Sequence of chain 1.A:
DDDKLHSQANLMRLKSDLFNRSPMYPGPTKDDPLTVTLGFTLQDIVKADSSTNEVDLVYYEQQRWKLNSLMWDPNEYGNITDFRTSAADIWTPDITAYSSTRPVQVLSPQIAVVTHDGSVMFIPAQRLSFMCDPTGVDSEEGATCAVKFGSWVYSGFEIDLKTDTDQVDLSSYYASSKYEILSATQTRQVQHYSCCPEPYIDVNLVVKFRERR

Binding-site contacts:
Ligand atom O19 contacts residue TRP155 of chain 1.B at 3.0 Å (h-bond).
Ligand atom O11 contacts residue LYS151 of chain 1.B at 3.7 Å.
Ligand atom C37 contacts residue MET124 of chain 1.A at 3.2 Å (hydrophobic).
Ligand atom O11 contacts residue TYR101 of chain 1.B at 3.5 Å.
Ligand atom C39 contacts residue TYR196 of chain 1.B at 3.8 Å (hydrophobic).
Ligand atom C2 contacts residue TYR196 of chain 1.B at 3.4 Å (hydrophobic).
Ligand atom C22 contacts residue TYR157 of chain 1.B at 3.2 Å (hydrophobic).
Ligand atom C22 contacts residue TRP155 of chain 1.B at 3.3 Å (hydrophobic).
Ligand atom C9 contacts residue SER175 of chain 1.A at 3.7 Å.
Ligand atom O13 contacts residue TYR101 of chain 1.B at 3.5 Å.
Ligand atom C1 contacts residue TYR101 of chain 1.B at 3.5 Å (hydrophobic).
Ligand atom C21 contacts residue SER154 of chain 1.B at 3.7 Å.
Ligand atom C12 contacts residue TYR101 of chain 1.B at 3.0 Å (hydrophobic).
Ligand atom O8 contacts residue SER175 of chain 1.A at 3.0 Å (h-bond).
Ligand atom C33 contacts residue TYR203 of chain 1.B at 3.7 Å (hydrophobic).
Ligand atom C17 contacts residue TYR196 of chain 1.B at 3.8 Å (hydrophobic).
Ligand atom C39 contacts residue CYS198 of chain 1.B at 3.5 Å (hydrophobic).
Ligand atom N23 contacts residue TRP155 of chain 1.B at 2.9 Å (h-bond).
Ligand atom O35 contacts residue MET124 of chain 1.A at 3.2 Å.
Ligand atom C24 contacts residue TRP155 of chain 1.B at 3.0 Å (hydrophobic).
Ligand atom C25 contacts residue ILE126 of chain 1.A at 3.8 Å (hydrophobic).
Ligand atom C30 contacts residue TYR196 of chain 1.B at 3.6 Å (hydrophobic).
Ligand atom C3 contacts residue ASP205 of chain 1.B at 3.8 Å.
Ligand atom O14 contacts residue TYR196 of chain 1.B at 3.8 Å.
Ligand atom O13 contacts residue TYR63 of chain 1.A at 3.0 Å (h-bond).
Ligand atom C12 contacts residue SER102 of chain 1.B at 3.6 Å.
Ligand atom C22 contacts residue TYR203 of chain 1.B at 3.6 Å (hydrophobic).
Ligand atom C5 contacts residue LYS151 of chain 1.B at 3.4 Å.
Ligand atom C8 contacts residue SER175 of chain 1.A at 3.8 Å.
Ligand atom C4 contacts residue LYS151 of chain 1.B at 3.4 Å.
Ligand atom C2 contacts residue TYR101 of chain 1.B at 3.5 Å (hydrophobic).
Ligand atom C23 contacts residue TRP155 of chain 1.B at 3.4 Å (hydrophobic).
Ligand atom C19 contacts residue TYR203 of chain 1.B at 3.8 Å (hydrophobic).
Ligand atom C3 contacts residue TYR196 of chain 1.B at 3.8 Å (hydrophobic).
Ligand atom C21 contacts residue TYR101 of chain 1.B at 3.6 Å (hydrophobic).
Ligand atom C13 contacts residue TYR101 of chain 1.B at 3.6 Å (hydrophobic).
Ligand atom C22 contacts residue VAL156 of chain 1.B at 3.5 Å (hydrophobic).
Ligand atom C25 contacts residue TRP155 of chain 1.B at 3.2 Å (hydrophobic).
Ligand atom C36 contacts residue ILE126 of chain 1.A at 3.7 Å (hydrophobic).
Ligand atom O27 contacts residue ILE126 of chain 1.A at 3.5 Å.

Sequence of chain 1.B:
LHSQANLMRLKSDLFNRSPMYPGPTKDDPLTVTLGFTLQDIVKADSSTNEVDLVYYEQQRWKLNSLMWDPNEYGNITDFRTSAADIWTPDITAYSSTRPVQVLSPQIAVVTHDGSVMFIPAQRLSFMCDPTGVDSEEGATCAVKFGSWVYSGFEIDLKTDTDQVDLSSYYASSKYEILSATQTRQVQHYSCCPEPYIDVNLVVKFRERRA

A small-molecule ligand and the protein it binds are described below.
Small molecule (SMILES): CCN1C[C@]2(COC(=O)c3ccccc3N3C(=O)C[C@H](C)C3=O)CC[C@H](OC)[C@@]34[C@@H]5C[C@H]6[C@H](OC)[C@@H]5[C@](O)(C[C@@H]6OC)[C@@](O)([C@@H](OC)[C@H]23)[C@@H]14